Binding-site contacts:
Ligand atom CL2 contacts residue JTN1 of chain 2.C at 0.6 Å.
Ligand atom CAC contacts residue JTN1 of chain 2.C at 0.2 Å.
Ligand atom CAH contacts residue JTN1 of chain 2.C at 0.2 Å.
Ligand atom CAM contacts residue JTN1 of chain 2.C at 0.6 Å.
Ligand atom CAO contacts residue LYS35 of chain 1.A at 3.8 Å.
Ligand atom CAF contacts residue JTN1 of chain 2.C at 0.2 Å.
Ligand atom CAI contacts residue JTN1 of chain 2.C at 0.3 Å.
Ligand atom CL1 contacts residue JTN1 of chain 2.C at 0.6 Å.
Ligand atom CL1 contacts residue SER137 of chain 2.A at 3.5 Å.
Ligand atom OAU contacts residue LYS35 of chain 2.A at 1.9 Å.
Ligand atom OAU contacts residue JTN1 of chain 2.C at 2.1 Å.
Ligand atom CAP contacts residue LYS35 of chain 2.A at 2.7 Å.
Ligand atom CAQ contacts residue JTN1 of chain 2.C at 0.8 Å.
Ligand atom CAI contacts residue LEU37 of chain 2.A at 3.5 Å (hydrophobic).
Ligand atom CAJ contacts residue JTN1 of chain 2.C at 0.1 Å.
Ligand atom CAR contacts residue JTN1 of chain 2.C at 1.0 Å.
Ligand atom CAG contacts residue JTN1 of chain 2.C at 0.1 Å.
Ligand atom FAL contacts residue JTN1 of chain 2.C at 1.0 Å.
Ligand atom CAT contacts residue JTN1 of chain 2.C at 0.9 Å.
Ligand atom CAO contacts residue JTN1 of chain 2.C at 0.6 Å.
Ligand atom FAL contacts residue ALA128 of chain 1.A at 3.5 Å.
Ligand atom CAK contacts residue LEU37 of chain 1.A at 3.5 Å (hydrophobic).
Ligand atom CAT contacts residue LYS35 of chain 1.A at 2.5 Å.
Ligand atom CL2 contacts residue SER137 of chain 1.A at 3.4 Å.
Ligand atom CL2 contacts residue THR138 of chain 1.A at 3.5 Å.
Ligand atom OAS contacts residue LYS35 of chain 2.A at 2.8 Å.
Ligand atom OAS contacts residue GLU74 of chain 2.A at 3.7 Å.
Ligand atom CL1 contacts residue THR138 of chain 2.A at 3.7 Å.
Ligand atom CAD contacts residue JTN1 of chain 2.C at 0.3 Å.
Ligand atom OAS contacts residue JTN1 of chain 2.C at 1.7 Å.
Ligand atom CAR contacts residue LYS35 of chain 2.A at 2.2 Å.
Ligand atom CAB contacts residue JTN1 of chain 2.C at 0.3 Å.
Ligand atom CAP contacts residue LYS35 of chain 1.A at 3.6 Å.
Ligand atom CAM contacts residue LYS35 of chain 2.A at 3.6 Å.
Ligand atom CAP contacts residue JTN1 of chain 2.C at 1.4 Å.
Ligand atom CAK contacts residue JTN1 of chain 2.C at 0.3 Å.
Ligand atom CAN contacts residue JTN1 of chain 2.C at 0.6 Å.
Ligand atom OAS contacts residue LYS35 of chain 1.A at 3.4 Å (salt-bridge).
Ligand atom FAL contacts residue LEU37 of chain 1.A at 3.4 Å.
Ligand atom CAQ contacts residue LYS35 of chain 2.A at 3.1 Å.

The small molecule below binds the protein below.
Small molecule (SMILES): O=C(O)C1(c2ccc(-c3cc(Cl)cc(Cl)c3)c(F)c2)CC1

Sequence of chain 1.A:
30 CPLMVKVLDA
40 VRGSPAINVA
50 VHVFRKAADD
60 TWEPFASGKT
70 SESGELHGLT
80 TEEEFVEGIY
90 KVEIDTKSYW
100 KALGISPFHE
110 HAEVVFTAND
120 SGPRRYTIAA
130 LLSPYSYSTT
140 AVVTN

Sequence of chain 2.A:
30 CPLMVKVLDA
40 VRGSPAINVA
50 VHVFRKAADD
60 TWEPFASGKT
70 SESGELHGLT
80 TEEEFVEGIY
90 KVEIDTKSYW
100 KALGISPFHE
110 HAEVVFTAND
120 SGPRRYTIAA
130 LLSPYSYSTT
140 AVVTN